Binding-site contacts:
Ligand atom C8 contacts residue PRO202 of chain 1.V at 4.4 Å (hydrophobic).
Ligand atom N1 contacts residue PRO412 of chain 1.V at 3.7 Å.
Ligand atom C6 contacts residue GLY420 of chain 1.V at 4.3 Å.
Ligand atom C6 contacts residue PRO202 of chain 1.V at 4.0 Å (hydrophobic).
Ligand atom C5' contacts residue PRO202 of chain 1.V at 4.2 Å (hydrophobic).
Ligand atom C6 contacts residue SER413 of chain 1.V at 4.4 Å.
Ligand atom C5 contacts residue PRO202 of chain 1.V at 3.9 Å (hydrophobic).
Ligand atom C4 contacts residue PRO202 of chain 1.V at 4.0 Å (hydrophobic).
Ligand atom N3 contacts residue PRO202 of chain 1.V at 4.2 Å.
Ligand atom N9 contacts residue PRO412 of chain 1.V at 4.4 Å.
Ligand atom N1 contacts residue PRO202 of chain 1.V at 4.0 Å.
Ligand atom N3 contacts residue PRO412 of chain 1.V at 4.0 Å.
Ligand atom N1 contacts residue GLY420 of chain 1.V at 3.2 Å (h-bond).
Ligand atom N6 contacts residue GLY420 of chain 1.V at 3.6 Å.
Ligand atom C5 contacts residue PRO412 of chain 1.V at 4.1 Å (hydrophobic).
Ligand atom C8 contacts residue HIS411 of chain 1.V at 3.4 Å.
Ligand atom C6 contacts residue PRO412 of chain 1.V at 3.6 Å (hydrophobic).
Ligand atom O1P contacts residue PRO202 of chain 1.V at 4.1 Å.
Ligand atom N6 contacts residue VAL201 of chain 1.V at 4.5 Å.
Ligand atom C6 contacts residue VAL201 of chain 1.V at 4.5 Å (hydrophobic).
Ligand atom N9 contacts residue HIS411 of chain 1.V at 4.5 Å.
Ligand atom P contacts residue PRO202 of chain 1.V at 4.4 Å.
Ligand atom C2 contacts residue PRO412 of chain 1.V at 4.2 Å (hydrophobic).
Ligand atom N7 contacts residue PRO202 of chain 1.V at 4.2 Å.
Ligand atom O3P contacts residue PRO202 of chain 1.V at 4.1 Å.
Ligand atom N1 contacts residue VAL201 of chain 1.V at 4.0 Å.
Ligand atom C4 contacts residue PRO412 of chain 1.V at 4.1 Å (hydrophobic).
Ligand atom O5' contacts residue PRO202 of chain 1.V at 4.1 Å.
Ligand atom N7 contacts residue SER413 of chain 1.V at 4.3 Å.
Ligand atom N9 contacts residue PRO202 of chain 1.V at 4.3 Å.
Ligand atom O3' contacts residue HIS409 of chain 1.EA at 4.4 Å.
Ligand atom N7 contacts residue HIS411 of chain 1.V at 3.7 Å.
Ligand atom N6 contacts residue PRO412 of chain 1.V at 3.6 Å.
Ligand atom C2' contacts residue HIS411 of chain 1.V at 4.3 Å.
Ligand atom N6 contacts residue SER413 of chain 1.V at 3.6 Å.
Ligand atom C2 contacts residue GLY420 of chain 1.V at 3.8 Å.
Ligand atom O4' contacts residue PRO202 of chain 1.V at 4.4 Å.
Ligand atom C2 contacts residue PRO202 of chain 1.V at 4.0 Å (hydrophobic).

The protein below binds the small molecule below.
Small molecule (SMILES): Nc1ncnc2c1ncn2[C@H]1C[C@H](O)[C@@H](COP(=O)(O)O)O1

Sequence of chain 1.EA:
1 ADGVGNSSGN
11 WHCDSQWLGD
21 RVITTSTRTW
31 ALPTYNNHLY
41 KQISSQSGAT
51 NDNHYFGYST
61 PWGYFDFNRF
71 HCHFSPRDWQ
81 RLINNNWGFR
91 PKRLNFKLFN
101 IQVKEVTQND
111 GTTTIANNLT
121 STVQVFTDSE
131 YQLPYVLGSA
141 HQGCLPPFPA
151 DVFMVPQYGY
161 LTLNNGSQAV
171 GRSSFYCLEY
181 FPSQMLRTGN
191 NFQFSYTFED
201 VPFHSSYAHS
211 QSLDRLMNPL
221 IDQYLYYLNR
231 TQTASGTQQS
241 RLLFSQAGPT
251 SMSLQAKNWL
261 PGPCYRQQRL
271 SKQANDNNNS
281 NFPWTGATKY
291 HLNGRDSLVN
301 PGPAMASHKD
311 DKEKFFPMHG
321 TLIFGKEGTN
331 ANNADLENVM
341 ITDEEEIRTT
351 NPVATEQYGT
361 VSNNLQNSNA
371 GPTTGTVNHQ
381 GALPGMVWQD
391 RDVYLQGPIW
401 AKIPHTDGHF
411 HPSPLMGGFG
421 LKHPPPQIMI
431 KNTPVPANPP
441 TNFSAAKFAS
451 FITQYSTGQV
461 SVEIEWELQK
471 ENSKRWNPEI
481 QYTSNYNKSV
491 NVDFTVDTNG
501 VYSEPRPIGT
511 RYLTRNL

Sequence of chain 1.V:
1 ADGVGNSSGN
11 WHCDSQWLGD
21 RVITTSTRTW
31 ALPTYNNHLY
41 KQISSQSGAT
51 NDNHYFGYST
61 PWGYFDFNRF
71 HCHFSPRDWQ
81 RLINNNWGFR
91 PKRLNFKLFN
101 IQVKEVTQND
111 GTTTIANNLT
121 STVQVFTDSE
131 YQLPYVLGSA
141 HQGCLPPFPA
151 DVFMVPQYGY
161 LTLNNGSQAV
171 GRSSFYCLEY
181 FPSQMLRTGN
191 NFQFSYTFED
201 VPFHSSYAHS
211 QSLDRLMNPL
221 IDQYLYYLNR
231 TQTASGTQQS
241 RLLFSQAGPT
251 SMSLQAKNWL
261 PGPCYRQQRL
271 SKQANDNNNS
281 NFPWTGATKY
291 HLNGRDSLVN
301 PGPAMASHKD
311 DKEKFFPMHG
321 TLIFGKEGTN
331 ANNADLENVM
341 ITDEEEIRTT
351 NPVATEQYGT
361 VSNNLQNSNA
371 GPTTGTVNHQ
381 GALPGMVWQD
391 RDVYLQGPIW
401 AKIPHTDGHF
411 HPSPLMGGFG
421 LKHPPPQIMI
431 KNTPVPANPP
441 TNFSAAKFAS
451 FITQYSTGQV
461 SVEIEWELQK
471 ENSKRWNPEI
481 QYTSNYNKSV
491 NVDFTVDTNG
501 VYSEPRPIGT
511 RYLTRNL